Sequence of chain 1.B:
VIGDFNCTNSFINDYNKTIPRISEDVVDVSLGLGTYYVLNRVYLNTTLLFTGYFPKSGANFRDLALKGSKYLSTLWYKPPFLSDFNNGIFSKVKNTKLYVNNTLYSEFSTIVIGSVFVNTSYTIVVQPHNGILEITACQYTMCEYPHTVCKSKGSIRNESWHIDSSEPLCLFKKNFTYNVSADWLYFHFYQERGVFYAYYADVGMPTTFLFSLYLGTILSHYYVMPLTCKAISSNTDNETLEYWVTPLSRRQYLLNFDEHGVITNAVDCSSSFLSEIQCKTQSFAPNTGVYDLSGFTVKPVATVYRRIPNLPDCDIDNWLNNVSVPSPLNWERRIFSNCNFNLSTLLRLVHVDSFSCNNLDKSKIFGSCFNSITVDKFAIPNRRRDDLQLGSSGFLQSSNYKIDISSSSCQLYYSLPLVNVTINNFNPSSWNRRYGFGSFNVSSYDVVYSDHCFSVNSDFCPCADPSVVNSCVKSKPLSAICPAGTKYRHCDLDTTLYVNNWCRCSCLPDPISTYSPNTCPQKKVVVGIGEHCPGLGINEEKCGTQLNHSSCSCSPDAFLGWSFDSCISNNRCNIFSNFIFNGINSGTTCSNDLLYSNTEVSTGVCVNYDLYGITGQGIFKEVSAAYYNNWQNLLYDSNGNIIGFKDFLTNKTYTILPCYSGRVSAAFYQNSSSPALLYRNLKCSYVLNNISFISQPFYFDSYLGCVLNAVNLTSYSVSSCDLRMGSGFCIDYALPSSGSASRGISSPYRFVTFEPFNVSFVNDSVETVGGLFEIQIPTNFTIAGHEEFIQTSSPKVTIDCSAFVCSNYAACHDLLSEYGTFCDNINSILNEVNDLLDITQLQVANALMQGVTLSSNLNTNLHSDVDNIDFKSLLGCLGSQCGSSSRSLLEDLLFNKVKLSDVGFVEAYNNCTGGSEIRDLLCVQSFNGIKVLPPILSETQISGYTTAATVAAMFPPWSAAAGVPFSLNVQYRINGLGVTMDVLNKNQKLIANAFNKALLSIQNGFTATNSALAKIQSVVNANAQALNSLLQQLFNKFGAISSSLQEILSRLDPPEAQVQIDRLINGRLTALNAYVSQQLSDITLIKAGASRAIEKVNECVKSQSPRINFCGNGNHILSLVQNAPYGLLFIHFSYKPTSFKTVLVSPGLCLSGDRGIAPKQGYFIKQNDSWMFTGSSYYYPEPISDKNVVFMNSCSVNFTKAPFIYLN

A small-molecule ligand and the protein it binds are described below.
Small molecule (SMILES): CC(=O)N[C@@H]1[C@@H](O)[C@H](O)[C@@H](CO)O[C@H]1O

Binding-site contacts:
Ligand atom C8 contacts residue VAL113 of chain 1.B at 3.8 Å (hydrophobic).
Ligand atom C7 contacts residue ASN114 of chain 1.B at 3.3 Å.
Ligand atom N2 contacts residue VAL113 of chain 1.B at 4.3 Å.
Ligand atom C8 contacts residue ASN114 of chain 1.B at 4.3 Å.
Ligand atom O7 contacts residue ASN114 of chain 1.B at 3.4 Å (h-bond).
Ligand atom N2 contacts residue ASN114 of chain 1.B at 2.8 Å (h-bond).
Ligand atom C2 contacts residue ASN114 of chain 1.B at 2.4 Å.
Ligand atom C4 contacts residue ASN114 of chain 1.B at 4.2 Å.
Ligand atom O5 contacts residue ASN114 of chain 1.B at 2.4 Å (h-bond).
Ligand atom C1 contacts residue ASN114 of chain 1.B at 1.4 Å.
Ligand atom C3 contacts residue ASN114 of chain 1.B at 3.8 Å.
Ligand atom C5 contacts residue ASN114 of chain 1.B at 3.7 Å.